The protein below binds the small molecule below.
Small molecule (SMILES): CC(=O)N[C@@H]1[C@@H](O)[C@H](O)[C@@H](CO)O[C@H]1O

Sequence of chain 1.B:
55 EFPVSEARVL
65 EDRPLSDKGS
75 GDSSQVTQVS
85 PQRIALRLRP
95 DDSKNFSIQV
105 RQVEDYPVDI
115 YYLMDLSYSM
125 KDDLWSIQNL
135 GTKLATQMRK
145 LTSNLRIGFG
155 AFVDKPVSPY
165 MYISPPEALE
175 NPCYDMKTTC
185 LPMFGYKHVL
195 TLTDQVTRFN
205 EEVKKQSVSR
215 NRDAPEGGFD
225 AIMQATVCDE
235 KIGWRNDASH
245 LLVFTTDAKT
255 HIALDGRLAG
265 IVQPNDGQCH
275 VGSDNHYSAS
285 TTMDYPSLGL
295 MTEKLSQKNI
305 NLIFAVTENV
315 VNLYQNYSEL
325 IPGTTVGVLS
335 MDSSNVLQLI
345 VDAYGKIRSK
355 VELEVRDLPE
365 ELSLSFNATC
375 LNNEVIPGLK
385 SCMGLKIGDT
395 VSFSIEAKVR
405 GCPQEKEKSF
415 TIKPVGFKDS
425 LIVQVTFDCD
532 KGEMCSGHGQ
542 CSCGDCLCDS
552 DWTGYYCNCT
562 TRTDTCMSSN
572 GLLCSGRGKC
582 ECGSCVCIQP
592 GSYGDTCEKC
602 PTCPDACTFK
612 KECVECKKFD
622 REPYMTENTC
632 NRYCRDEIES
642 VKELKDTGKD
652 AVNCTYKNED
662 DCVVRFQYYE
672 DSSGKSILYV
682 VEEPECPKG

Binding-site contacts:
Ligand atom C4 contacts residue ASN320 of chain 1.B at 3.9 Å.
Ligand atom N2 contacts residue ASN320 of chain 1.B at 3.6 Å.
Ligand atom C8 contacts residue ARG248 of chain 1.A at 3.8 Å.
Ligand atom O7 contacts residue ASN316 of chain 1.B at 3.5 Å (h-bond).
Ligand atom O4 contacts residue ARG248 of chain 1.A at 2.7 Å (salt-bridge).
Ligand atom O5 contacts residue ASN316 of chain 1.B at 4.1 Å.
Ligand atom N2 contacts residue ASN316 of chain 1.B at 4.3 Å.
Ligand atom C1 contacts residue ASN320 of chain 1.B at 1.4 Å.
Ligand atom O3 contacts residue ASN320 of chain 1.B at 2.7 Å (h-bond).
Ligand atom O5 contacts residue ASN320 of chain 1.B at 2.4 Å (h-bond).
Ligand atom O3 contacts residue ARG248 of chain 1.A at 4.0 Å.
Ligand atom C8 contacts residue ASN316 of chain 1.B at 3.9 Å.
Ligand atom C2 contacts residue ARG248 of chain 1.A at 3.4 Å.
Ligand atom C7 contacts residue ARG248 of chain 1.A at 3.5 Å.
Ligand atom C6 contacts residue ASN316 of chain 1.B at 4.1 Å.
Ligand atom O7 contacts residue ASN320 of chain 1.B at 2.9 Å (h-bond).
Ligand atom C5 contacts residue ASN320 of chain 1.B at 3.6 Å.
Ligand atom C1 contacts residue ASN316 of chain 1.B at 3.3 Å.
Ligand atom C2 contacts residue MET272 of chain 1.A at 4.3 Å (hydrophobic).
Ligand atom N2 contacts residue ARG248 of chain 1.A at 2.9 Å (salt-bridge).
Ligand atom O7 contacts residue LEU317 of chain 1.B at 3.9 Å.
Ligand atom C4 contacts residue ARG248 of chain 1.A at 3.4 Å.
Ligand atom O3 contacts residue MET272 of chain 1.A at 4.3 Å.
Ligand atom C2 contacts residue ASN320 of chain 1.B at 2.4 Å.
Ligand atom O6 contacts residue ASN316 of chain 1.B at 3.2 Å (h-bond).
Ligand atom C5 contacts residue ASN316 of chain 1.B at 4.1 Å.
Ligand atom C3 contacts residue MET272 of chain 1.A at 4.5 Å (hydrophobic).
Ligand atom C5 contacts residue ARG248 of chain 1.A at 4.3 Å.
Ligand atom C3 contacts residue ASN320 of chain 1.B at 3.1 Å.
Ligand atom C7 contacts residue ASN316 of chain 1.B at 3.8 Å.
Ligand atom C2 contacts residue ASN316 of chain 1.B at 4.2 Å.
Ligand atom O7 contacts residue ARG248 of chain 1.A at 4.0 Å.
Ligand atom C7 contacts residue ASN320 of chain 1.B at 3.6 Å.
Ligand atom C3 contacts residue ARG248 of chain 1.A at 3.1 Å.

Sequence of chain 1.A:
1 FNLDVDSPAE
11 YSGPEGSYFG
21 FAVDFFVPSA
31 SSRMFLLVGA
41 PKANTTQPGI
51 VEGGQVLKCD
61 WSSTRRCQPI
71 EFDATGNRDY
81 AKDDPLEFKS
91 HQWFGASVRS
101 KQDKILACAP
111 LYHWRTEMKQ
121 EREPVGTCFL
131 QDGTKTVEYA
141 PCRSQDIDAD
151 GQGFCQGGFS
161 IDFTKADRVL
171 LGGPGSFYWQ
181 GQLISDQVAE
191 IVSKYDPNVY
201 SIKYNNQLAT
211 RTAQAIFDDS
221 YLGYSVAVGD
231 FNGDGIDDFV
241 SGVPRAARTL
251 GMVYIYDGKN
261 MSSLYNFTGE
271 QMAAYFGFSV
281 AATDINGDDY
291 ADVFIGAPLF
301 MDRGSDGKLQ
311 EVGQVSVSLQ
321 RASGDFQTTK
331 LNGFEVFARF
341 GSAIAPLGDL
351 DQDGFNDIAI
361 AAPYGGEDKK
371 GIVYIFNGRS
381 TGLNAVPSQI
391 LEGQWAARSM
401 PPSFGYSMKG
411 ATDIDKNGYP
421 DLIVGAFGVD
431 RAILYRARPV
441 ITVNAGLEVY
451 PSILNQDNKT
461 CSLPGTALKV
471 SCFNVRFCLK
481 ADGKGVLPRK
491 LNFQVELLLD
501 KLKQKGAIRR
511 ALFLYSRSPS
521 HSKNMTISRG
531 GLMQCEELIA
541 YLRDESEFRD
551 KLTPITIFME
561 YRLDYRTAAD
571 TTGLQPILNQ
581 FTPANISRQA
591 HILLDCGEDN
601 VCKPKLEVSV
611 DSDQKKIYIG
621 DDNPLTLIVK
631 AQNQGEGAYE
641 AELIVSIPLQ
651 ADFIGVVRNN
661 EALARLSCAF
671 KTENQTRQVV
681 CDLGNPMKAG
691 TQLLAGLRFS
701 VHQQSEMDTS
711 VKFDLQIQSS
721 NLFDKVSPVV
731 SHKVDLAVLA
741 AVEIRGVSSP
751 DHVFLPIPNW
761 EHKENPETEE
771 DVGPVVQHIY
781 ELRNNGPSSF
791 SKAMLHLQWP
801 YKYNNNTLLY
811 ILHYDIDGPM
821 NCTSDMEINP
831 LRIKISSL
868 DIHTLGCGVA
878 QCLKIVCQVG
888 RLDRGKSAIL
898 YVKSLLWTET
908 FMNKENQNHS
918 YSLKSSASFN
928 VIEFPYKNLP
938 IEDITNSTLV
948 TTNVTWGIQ